Sequence of chain 1.A:
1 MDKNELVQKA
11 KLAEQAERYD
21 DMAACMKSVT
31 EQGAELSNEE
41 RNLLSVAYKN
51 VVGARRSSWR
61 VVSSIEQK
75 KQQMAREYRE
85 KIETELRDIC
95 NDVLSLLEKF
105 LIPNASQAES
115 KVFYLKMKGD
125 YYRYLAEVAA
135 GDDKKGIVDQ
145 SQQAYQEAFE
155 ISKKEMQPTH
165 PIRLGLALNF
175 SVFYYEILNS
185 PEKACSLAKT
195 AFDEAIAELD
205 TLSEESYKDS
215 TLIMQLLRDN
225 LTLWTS

A small-molecule ligand and the protein it binds are described below.
Small molecule (SMILES): CC(C)C[C@H](NC(=O)CNC(=O)[C@H](CCC(N)=O)NC(=O)CNC(=O)[C@H](CC1=NC=NC1)NC(=O)CN)C(=O)N[C@@H](CC(C)C)C(=O)N[C@@H](CC(=O)O)C(=O)N[C@@H](C)C(=O)N[C@@H](CC(C)C)C(=O)N[C@@H](CC(=O)O)C(=O)N[C@@H](CC(C)C)C(=O)N[C@@H](C)C(=O)NC(CO)CO

Binding-site contacts:
Ligand atom O contacts residue TYR211 of chain 1.A at 3.4 Å (h-bond).
Ligand atom O contacts residue ASP213 of chain 1.A at 3.3 Å (salt-bridge).
Ligand atom O contacts residue ASN173 of chain 1.A at 3.0 Å (h-bond).
Ligand atom N contacts residue VAL46 of chain 1.A at 3.5 Å.
Ligand atom CD1 contacts residue LEU216 of chain 1.A at 3.5 Å (hydrophobic).
Ligand atom N contacts residue GLU209 of chain 1.A at 3.4 Å (salt-bridge).
Ligand atom OD2 contacts residue TYR128 of chain 1.A at 3.3 Å (h-bond).
Ligand atom N contacts residue GLU208 of chain 1.A at 3.4 Å (salt-bridge).
Ligand atom OG contacts residue ASN224 of chain 1.A at 3.0 Å (h-bond).
Ligand atom CA contacts residue ASP213 of chain 1.A at 3.3 Å.
Ligand atom CG contacts residue ASP213 of chain 1.A at 3.3 Å.
Ligand atom CD2 contacts residue LYS212 of chain 1.A at 3.5 Å.
Ligand atom CD2 contacts residue ILE217 of chain 1.A at 3.5 Å (hydrophobic).
Ligand atom NE2 contacts residue LYS212 of chain 1.A at 3.5 Å.
Ligand atom C contacts residue GLU209 of chain 1.A at 3.4 Å.
Ligand atom O contacts residue SER45 of chain 1.A at 2.6 Å (h-bond).
Ligand atom CD1 contacts residue ASP213 of chain 1.A at 3.5 Å.
Ligand atom O contacts residue GLU209 of chain 1.A at 3.2 Å (salt-bridge).
Ligand atom CA contacts residue TYR211 of chain 1.A at 3.5 Å (hydrophobic).
Ligand atom CD1 contacts residue PRO165 of chain 1.A at 3.5 Å (hydrophobic).
Ligand atom OD2 contacts residue VAL46 of chain 1.A at 3.5 Å.
Ligand atom CA contacts residue GLU208 of chain 1.A at 3.1 Å.
Ligand atom O contacts residue LEU172 of chain 1.A at 3.4 Å.
Ligand atom OD1 contacts residue LYS49 of chain 1.A at 3.2 Å (salt-bridge).
Ligand atom O contacts residue LYS120 of chain 1.A at 2.8 Å (salt-bridge).
Ligand atom ND1 contacts residue ASP213 of chain 1.A at 2.7 Å (salt-bridge).
Ligand atom O contacts residue LYS212 of chain 1.A at 3.0 Å (salt-bridge).
Ligand atom CG contacts residue TYR128 of chain 1.A at 3.2 Å (hydrophobic).
Ligand atom O contacts residue ASN42 of chain 1.A at 3.5 Å (h-bond).
Ligand atom CB contacts residue ASN224 of chain 1.A at 3.0 Å.
Ligand atom CB contacts residue ASN173 of chain 1.A at 3.4 Å.
Ligand atom O contacts residue SER210 of chain 1.A at 3.1 Å.
Ligand atom C contacts residue GLU209 of chain 1.A at 3.1 Å.
Ligand atom CE1 contacts residue LYS212 of chain 1.A at 3.5 Å.
Ligand atom CG contacts residue ASP213 of chain 1.A at 3.5 Å.
Ligand atom N contacts residue GLU209 of chain 1.A at 3.5 Å (salt-bridge).
Ligand atom N contacts residue ASN173 of chain 1.A at 2.9 Å (h-bond).
Ligand atom N contacts residue ASP213 of chain 1.A at 2.7 Å (salt-bridge).
Ligand atom OD1 contacts residue TYR128 of chain 1.A at 2.5 Å (h-bond).
Ligand atom O contacts residue LYS49 of chain 1.A at 3.3 Å.